Binding-site contacts:
Ligand atom O3' contacts residue MET236 of chain 1.C at 3.6 Å (h-bond).
Ligand atom C3' contacts residue ASP215 of chain 1.C at 3.4 Å.
Ligand atom N1 contacts residue GLU290 of chain 1.C at 2.7 Å (salt-bridge).
Ligand atom C2 contacts residue 8L11 of chain 1.M at 3.4 Å.
Ligand atom O1P contacts residue GLY179 of chain 1.C at 3.5 Å.
Ligand atom O6 contacts residue GLY264 of chain 1.C at 3.3 Å.
Ligand atom O2' contacts residue ASN154 of chain 1.C at 3.6 Å.
Ligand atom C5' contacts residue TYR262 of chain 1.C at 3.5 Å (hydrophobic).
Ligand atom N7 contacts residue ILE181 of chain 1.C at 3.5 Å.
Ligand atom C2 contacts residue CYS182 of chain 1.C at 3.1 Å (hydrophobic).
Ligand atom C6 contacts residue GLU290 of chain 1.C at 3.7 Å.
Ligand atom O6 contacts residue GLU290 of chain 1.C at 3.7 Å.
Ligand atom O5' contacts residue GLY216 of chain 1.C at 3.7 Å.
Ligand atom O5' contacts residue GLY179 of chain 1.C at 3.5 Å.
Ligand atom O2' contacts residue ASP215 of chain 1.C at 2.2 Å (salt-bridge).
Ligand atom O6 contacts residue GLY266 of chain 1.C at 2.6 Å (h-bond).
Ligand atom N3 contacts residue CYS182 of chain 1.C at 3.6 Å.
Ligand atom N7 contacts residue MET52 of chain 1.C at 3.7 Å.
Ligand atom C2' contacts residue ASP215 of chain 1.C at 3.5 Å.
Ligand atom C4' contacts residue ASP215 of chain 1.C at 3.4 Å.
Ligand atom O3P contacts residue GLY238 of chain 1.C at 2.8 Å (h-bond).
Ligand atom O3' contacts residue ASP215 of chain 1.C at 2.4 Å (salt-bridge).
Ligand atom C5 contacts residue MET265 of chain 1.C at 3.8 Å (hydrophobic).
Ligand atom O3P contacts residue SER239 of chain 1.C at 3.6 Å (h-bond).
Ligand atom O1P contacts residue GLY217 of chain 1.C at 3.0 Å (h-bond).
Ligand atom C8 contacts residue MET52 of chain 1.C at 3.6 Å (hydrophobic).
Ligand atom C5 contacts residue ILE181 of chain 1.C at 3.5 Å (hydrophobic).
Ligand atom O1P contacts residue SER180 of chain 1.C at 3.0 Å (h-bond).
Ligand atom O2P contacts residue SER180 of chain 1.C at 2.9 Å (h-bond).
Ligand atom O3P contacts residue MET237 of chain 1.C at 3.7 Å.
Ligand atom C6 contacts residue GLY266 of chain 1.C at 3.6 Å.
Ligand atom O2P contacts residue TYR262 of chain 1.C at 2.6 Å (h-bond).
Ligand atom C2 contacts residue GLU290 of chain 1.C at 3.5 Å.
Ligand atom O3' contacts residue ALA50 of chain 1.C at 3.6 Å.
Ligand atom N7 contacts residue MET265 of chain 1.C at 3.0 Å (h-bond).
Ligand atom O6 contacts residue GLY291 of chain 1.C at 3.7 Å.
Ligand atom N7 contacts residue GLY264 of chain 1.C at 3.6 Å.
Ligand atom O2P contacts residue SER239 of chain 1.C at 2.9 Å (h-bond).
Ligand atom O6 contacts residue MET265 of chain 1.C at 3.3 Å (h-bond).
Ligand atom P contacts residue TYR262 of chain 1.C at 3.7 Å.

Sequence of chain 1.C:
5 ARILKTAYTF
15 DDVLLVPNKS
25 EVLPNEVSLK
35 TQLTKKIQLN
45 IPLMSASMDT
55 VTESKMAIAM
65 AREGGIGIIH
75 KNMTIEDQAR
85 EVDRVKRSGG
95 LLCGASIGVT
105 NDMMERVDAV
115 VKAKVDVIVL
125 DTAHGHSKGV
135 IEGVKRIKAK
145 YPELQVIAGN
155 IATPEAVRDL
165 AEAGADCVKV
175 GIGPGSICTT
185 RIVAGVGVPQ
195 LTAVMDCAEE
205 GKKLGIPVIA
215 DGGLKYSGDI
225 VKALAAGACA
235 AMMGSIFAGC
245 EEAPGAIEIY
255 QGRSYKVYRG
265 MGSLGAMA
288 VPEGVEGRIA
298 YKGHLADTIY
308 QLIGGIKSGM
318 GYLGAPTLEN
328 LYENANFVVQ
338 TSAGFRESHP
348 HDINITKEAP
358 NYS

The small molecule below binds the protein below.
Small molecule (SMILES): O=c1[nH]cnc2c1ncn2[C@@H]1O[C@H](COP(=O)(O)O)[C@@H](O)[C@H]1O